A protein and the small-molecule ligand that binds it are described below.
Small molecule (SMILES): O=C(O)c1cccc(S(=O)(=O)N2CCc3ccccc3C2)c1

Binding-site contacts:
Ligand atom CAL contacts residue HIS117 of chain 1.B at 3.8 Å.
Ligand atom OAC contacts residue PHE311 of chain 1.B at 3.8 Å.
Ligand atom SAV contacts residue EDO1 of chain 1.M at 3.7 Å.
Ligand atom CAQ contacts residue LEU54 of chain 1.B at 3.9 Å (hydrophobic).
Ligand atom OAC contacts residue TRP86 of chain 1.B at 3.9 Å.
Ligand atom OAC contacts residue TRP227 of chain 1.B at 3.8 Å.
Ligand atom CAP contacts residue HIS117 of chain 1.B at 3.9 Å.
Ligand atom CAP contacts residue TYR55 of chain 1.B at 3.3 Å (hydrophobic).
Ligand atom CAK contacts residue PHE306 of chain 1.B at 4.0 Å (hydrophobic).
Ligand atom CAM contacts residue TYR216 of chain 1.B at 3.5 Å (hydrophobic).
Ligand atom CAF contacts residue PHE306 of chain 1.B at 3.8 Å (hydrophobic).
Ligand atom CAN contacts residue NAP1 of chain 1.K at 3.5 Å.
Ligand atom OAD contacts residue HIS117 of chain 1.B at 2.8 Å (h-bond).
Ligand atom OAA contacts residue TYR55 of chain 1.B at 3.2 Å (h-bond).
Ligand atom CAQ contacts residue NAP1 of chain 1.K at 3.6 Å.
Ligand atom CAF contacts residue SER308 of chain 1.B at 4.0 Å.
Ligand atom CAL contacts residue NAP1 of chain 1.K at 3.7 Å.
Ligand atom CAP contacts residue NAP1 of chain 1.K at 3.1 Å.
Ligand atom CAJ contacts residue PHE306 of chain 1.B at 3.8 Å (hydrophobic).
Ligand atom CAK contacts residue TRP227 of chain 1.B at 3.8 Å (hydrophobic).
Ligand atom CAJ contacts residue PHE311 of chain 1.B at 3.6 Å (hydrophobic).
Ligand atom CAO contacts residue TRP227 of chain 1.B at 3.9 Å (hydrophobic).
Ligand atom CAF contacts residue ASN307 of chain 1.B at 4.0 Å.
Ligand atom OAD contacts residue NAP1 of chain 1.K at 2.9 Å.
Ligand atom CAG contacts residue TRP227 of chain 1.B at 3.7 Å (hydrophobic).
Ligand atom CAM contacts residue ASN167 of chain 1.B at 3.6 Å.
Ligand atom OAA contacts residue TYR24 of chain 1.B at 3.7 Å.
Ligand atom CAN contacts residue ASN167 of chain 1.B at 4.0 Å.
Ligand atom CAT contacts residue LEU54 of chain 1.B at 3.7 Å (hydrophobic).
Ligand atom NAU contacts residue EDO1 of chain 1.M at 3.4 Å (h-bond).
Ligand atom OAD contacts residue TYR55 of chain 1.B at 2.6 Å (h-bond).
Ligand atom OAB contacts residue EDO1 of chain 1.M at 3.1 Å (h-bond).
Ligand atom CAL contacts residue LEU54 of chain 1.B at 3.6 Å (hydrophobic).
Ligand atom OAA contacts residue NAP1 of chain 1.K at 3.1 Å.
Ligand atom OAB contacts residue TRP86 of chain 1.B at 3.7 Å.
Ligand atom CAS contacts residue PHE306 of chain 1.B at 3.9 Å (hydrophobic).
Ligand atom CAN contacts residue TYR216 of chain 1.B at 3.9 Å (hydrophobic).
Ligand atom CAG contacts residue PHE306 of chain 1.B at 3.7 Å (hydrophobic).
Ligand atom CAO contacts residue PHE306 of chain 1.B at 3.8 Å (hydrophobic).
Ligand atom OAC contacts residue EDO1 of chain 1.M at 3.4 Å.

Sequence of chain 1.B:
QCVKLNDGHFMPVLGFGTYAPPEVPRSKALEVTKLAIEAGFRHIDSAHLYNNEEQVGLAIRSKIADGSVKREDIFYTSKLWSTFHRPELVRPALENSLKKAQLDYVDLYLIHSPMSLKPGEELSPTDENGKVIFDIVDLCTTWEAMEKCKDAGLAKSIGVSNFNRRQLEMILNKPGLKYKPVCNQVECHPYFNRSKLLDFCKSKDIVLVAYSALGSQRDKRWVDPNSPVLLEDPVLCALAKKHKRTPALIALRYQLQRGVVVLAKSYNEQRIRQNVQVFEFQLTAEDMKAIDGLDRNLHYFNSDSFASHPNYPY